Binding-site contacts:
Ligand atom N2 contacts residue ASN277 of chain 1.A at 3.0 Å (h-bond).
Ligand atom C7 contacts residue VAL289 of chain 1.A at 4.5 Å (hydrophobic).
Ligand atom C8 contacts residue ASN277 of chain 1.A at 4.5 Å.
Ligand atom O7 contacts residue LYS291 of chain 1.A at 4.4 Å.
Ligand atom C1 contacts residue ASN277 of chain 1.A at 1.4 Å.
Ligand atom C6 contacts residue GLU69 of chain 1.B at 4.4 Å.
Ligand atom C8 contacts residue SER37 of chain 1.A at 3.5 Å.
Ligand atom C2 contacts residue ASN277 of chain 1.A at 2.5 Å.
Ligand atom C8 contacts residue GLU69 of chain 1.B at 3.6 Å.
Ligand atom C3 contacts residue ASN277 of chain 1.A at 3.9 Å.
Ligand atom C4 contacts residue ASN277 of chain 1.A at 4.3 Å.
Ligand atom C7 contacts residue ASN277 of chain 1.A at 3.3 Å.
Ligand atom C2 contacts residue VAL289 of chain 1.A at 4.0 Å (hydrophobic).
Ligand atom N2 contacts residue VAL289 of chain 1.A at 3.7 Å.
Ligand atom O5 contacts residue ASN290 of chain 1.A at 3.8 Å.
Ligand atom C5 contacts residue ASN277 of chain 1.A at 3.7 Å.
Ligand atom O7 contacts residue ASN277 of chain 1.A at 3.0 Å (h-bond).
Ligand atom C8 contacts residue VAL289 of chain 1.A at 4.3 Å (hydrophobic).
Ligand atom O5 contacts residue ASN277 of chain 1.A at 2.4 Å (h-bond).
Ligand atom C6 contacts residue ASN290 of chain 1.A at 4.0 Å.
Ligand atom C1 contacts residue VAL289 of chain 1.A at 3.6 Å (hydrophobic).
Ligand atom C1 contacts residue ASN290 of chain 1.A at 4.2 Å.
Ligand atom C5 contacts residue ASN290 of chain 1.A at 4.0 Å.
Ligand atom C3 contacts residue VAL289 of chain 1.A at 4.2 Å (hydrophobic).

The protein below binds the small molecule below.
Small molecule (SMILES): CC(=O)N[C@H]1[C@H](O[C@H]2[C@H](O)[C@@H](NC(C)=O)CO[C@@H]2CO)O[C@H](CO)[C@@H](O)[C@@H]1O

Sequence of chain 1.A:
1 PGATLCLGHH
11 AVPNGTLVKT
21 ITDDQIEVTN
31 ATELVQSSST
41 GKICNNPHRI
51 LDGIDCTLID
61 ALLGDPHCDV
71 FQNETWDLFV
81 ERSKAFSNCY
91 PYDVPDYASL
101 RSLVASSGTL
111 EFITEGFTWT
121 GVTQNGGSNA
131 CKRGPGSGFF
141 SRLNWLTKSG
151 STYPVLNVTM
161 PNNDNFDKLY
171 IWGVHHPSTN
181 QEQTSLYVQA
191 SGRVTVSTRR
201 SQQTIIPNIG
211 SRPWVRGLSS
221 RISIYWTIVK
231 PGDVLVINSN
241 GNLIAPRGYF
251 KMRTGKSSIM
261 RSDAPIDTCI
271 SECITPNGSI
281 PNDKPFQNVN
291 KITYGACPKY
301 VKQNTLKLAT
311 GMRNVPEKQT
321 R

Sequence of chain 1.B:
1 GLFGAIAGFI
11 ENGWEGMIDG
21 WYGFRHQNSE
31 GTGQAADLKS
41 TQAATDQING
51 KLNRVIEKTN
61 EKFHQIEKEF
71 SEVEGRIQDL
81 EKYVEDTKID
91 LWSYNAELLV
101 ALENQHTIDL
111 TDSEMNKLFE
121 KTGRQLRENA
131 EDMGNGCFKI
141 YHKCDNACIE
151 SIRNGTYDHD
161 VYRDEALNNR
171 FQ